Binding-site contacts:
Ligand atom C4 contacts residue LEU922 of chain 1.B at 4.1 Å (hydrophobic).
Ligand atom C8 contacts residue ASN925 of chain 1.B at 4.1 Å.
Ligand atom C3 contacts residue LEU922 of chain 1.B at 4.2 Å (hydrophobic).
Ligand atom C7 contacts residue GLN1071 of chain 1.B at 4.2 Å.
Ligand atom C3 contacts residue ASN717 of chain 1.B at 3.8 Å.
Ligand atom O7 contacts residue LEU922 of chain 1.B at 3.7 Å.
Ligand atom C8 contacts residue ASN717 of chain 1.B at 4.3 Å.
Ligand atom O7 contacts residue GLN926 of chain 1.B at 4.3 Å.
Ligand atom O7 contacts residue GLN1071 of chain 1.B at 3.2 Å (h-bond).
Ligand atom C8 contacts residue LEU922 of chain 1.B at 3.9 Å (hydrophobic).
Ligand atom O4 contacts residue LEU922 of chain 1.B at 3.6 Å.
Ligand atom O5 contacts residue ASN717 of chain 1.B at 2.4 Å (h-bond).
Ligand atom C7 contacts residue ASN925 of chain 1.B at 4.4 Å.
Ligand atom C6 contacts residue GLN926 of chain 1.B at 3.9 Å.
Ligand atom C7 contacts residue LEU922 of chain 1.B at 4.1 Å (hydrophobic).
Ligand atom C4 contacts residue ASN717 of chain 1.B at 4.2 Å.
Ligand atom N2 contacts residue ASN717 of chain 1.B at 2.9 Å (h-bond).
Ligand atom O7 contacts residue ASN717 of chain 1.B at 3.3 Å (h-bond).
Ligand atom C7 contacts residue ASN717 of chain 1.B at 3.3 Å.
Ligand atom O7 contacts residue ASN925 of chain 1.B at 3.6 Å.
Ligand atom C2 contacts residue ASN717 of chain 1.B at 2.5 Å.
Ligand atom C5 contacts residue LEU922 of chain 1.B at 3.8 Å (hydrophobic).
Ligand atom C5 contacts residue ASN717 of chain 1.B at 3.6 Å.
Ligand atom C1 contacts residue ASN717 of chain 1.B at 1.4 Å.
Ligand atom C5 contacts residue GLN926 of chain 1.B at 4.2 Å.
Ligand atom O5 contacts residue GLN926 of chain 1.B at 4.5 Å.

Sequence of chain 1.B:
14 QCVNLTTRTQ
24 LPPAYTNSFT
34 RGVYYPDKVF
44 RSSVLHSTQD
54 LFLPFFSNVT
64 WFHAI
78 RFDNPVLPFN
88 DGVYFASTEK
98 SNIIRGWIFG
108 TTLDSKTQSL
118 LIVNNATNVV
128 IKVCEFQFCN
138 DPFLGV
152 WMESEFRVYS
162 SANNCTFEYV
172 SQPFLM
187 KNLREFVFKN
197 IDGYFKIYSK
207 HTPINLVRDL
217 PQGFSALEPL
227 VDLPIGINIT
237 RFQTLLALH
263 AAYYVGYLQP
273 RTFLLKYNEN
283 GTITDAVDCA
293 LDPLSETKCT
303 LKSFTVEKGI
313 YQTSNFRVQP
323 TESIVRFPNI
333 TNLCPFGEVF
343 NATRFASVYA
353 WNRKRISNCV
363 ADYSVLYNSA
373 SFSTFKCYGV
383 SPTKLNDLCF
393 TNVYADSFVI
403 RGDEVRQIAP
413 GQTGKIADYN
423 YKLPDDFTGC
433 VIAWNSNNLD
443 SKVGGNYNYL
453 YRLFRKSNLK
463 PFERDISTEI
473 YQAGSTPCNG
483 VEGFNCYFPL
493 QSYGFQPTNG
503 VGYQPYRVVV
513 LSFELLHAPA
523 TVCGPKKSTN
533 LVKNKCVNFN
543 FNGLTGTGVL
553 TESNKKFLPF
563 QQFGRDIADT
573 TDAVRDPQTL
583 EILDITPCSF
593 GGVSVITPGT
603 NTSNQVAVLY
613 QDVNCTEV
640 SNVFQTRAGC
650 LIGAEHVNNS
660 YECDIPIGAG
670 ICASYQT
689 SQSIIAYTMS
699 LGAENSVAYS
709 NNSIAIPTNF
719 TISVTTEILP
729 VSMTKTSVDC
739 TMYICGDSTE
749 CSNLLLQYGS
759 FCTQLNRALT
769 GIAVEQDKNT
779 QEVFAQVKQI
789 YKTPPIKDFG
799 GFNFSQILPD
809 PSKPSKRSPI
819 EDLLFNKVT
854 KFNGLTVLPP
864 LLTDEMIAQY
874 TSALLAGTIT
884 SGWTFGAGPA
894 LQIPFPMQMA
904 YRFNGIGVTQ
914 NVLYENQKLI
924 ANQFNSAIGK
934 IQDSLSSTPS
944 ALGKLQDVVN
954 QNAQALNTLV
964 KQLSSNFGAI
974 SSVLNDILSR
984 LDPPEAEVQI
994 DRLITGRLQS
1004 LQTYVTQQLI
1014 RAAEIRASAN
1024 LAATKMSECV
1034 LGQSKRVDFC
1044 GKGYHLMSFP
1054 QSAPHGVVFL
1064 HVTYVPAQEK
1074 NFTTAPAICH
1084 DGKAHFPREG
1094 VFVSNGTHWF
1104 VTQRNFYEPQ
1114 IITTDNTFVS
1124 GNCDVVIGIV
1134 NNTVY

The protein below binds the small molecule below.
Small molecule (SMILES): CC(=O)N[C@H]1[C@H](O[C@H]2[C@H](O)[C@@H](NC(C)=O)CO[C@@H]2CO)O[C@H](CO)[C@@H](O)[C@@H]1O